The protein below binds the small molecule below.
Small molecule (SMILES): NCCCC(=O)O

Sequence of chain 1.A:
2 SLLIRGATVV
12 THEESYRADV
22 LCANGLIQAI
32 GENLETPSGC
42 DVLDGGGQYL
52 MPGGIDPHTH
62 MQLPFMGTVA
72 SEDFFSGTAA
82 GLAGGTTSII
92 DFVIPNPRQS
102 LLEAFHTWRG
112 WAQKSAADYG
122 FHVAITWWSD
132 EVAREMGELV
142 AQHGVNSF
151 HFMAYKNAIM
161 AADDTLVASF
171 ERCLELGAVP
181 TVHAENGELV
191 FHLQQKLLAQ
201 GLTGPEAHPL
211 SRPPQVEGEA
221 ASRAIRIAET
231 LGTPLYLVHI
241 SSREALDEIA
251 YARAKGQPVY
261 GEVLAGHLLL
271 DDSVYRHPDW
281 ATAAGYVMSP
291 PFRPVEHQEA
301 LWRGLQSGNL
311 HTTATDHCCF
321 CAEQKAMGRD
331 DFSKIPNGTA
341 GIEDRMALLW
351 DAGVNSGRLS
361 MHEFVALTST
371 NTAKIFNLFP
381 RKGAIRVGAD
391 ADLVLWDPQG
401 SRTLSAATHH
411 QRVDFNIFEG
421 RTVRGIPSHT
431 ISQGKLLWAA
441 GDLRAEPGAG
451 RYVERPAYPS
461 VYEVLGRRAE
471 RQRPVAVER

Binding-site contacts:
Ligand atom OXT contacts residue LEU64 of chain 1.A at 4.3 Å.
Ligand atom C contacts residue ABU1 of chain 1.D at 3.9 Å.
Ligand atom CB contacts residue PHE66 of chain 1.A at 3.3 Å (hydrophobic).
Ligand atom N contacts residue ILE335 of chain 1.A at 2.9 Å (h-bond).
Ligand atom OXT contacts residue PHE320 of chain 1.A at 4.0 Å.
Ligand atom N contacts residue ASN337 of chain 1.A at 4.1 Å.
Ligand atom CG contacts residue PRO336 of chain 1.A at 3.6 Å (hydrophobic).
Ligand atom N contacts residue LYS334 of chain 1.A at 3.9 Å.
Ligand atom N contacts residue PRO336 of chain 1.A at 4.0 Å.
Ligand atom CB contacts residue PRO336 of chain 1.A at 4.1 Å (hydrophobic).
Ligand atom CG contacts residue ASN337 of chain 1.A at 3.0 Å.
Ligand atom C contacts residue ASN337 of chain 1.A at 4.2 Å.
Ligand atom OXT contacts residue ABU1 of chain 1.D at 4.4 Å.
Ligand atom N contacts residue SER333 of chain 1.A at 3.3 Å (h-bond).
Ligand atom OXT contacts residue PHE66 of chain 1.A at 3.7 Å.
Ligand atom CB contacts residue ILE335 of chain 1.A at 4.2 Å (hydrophobic).
Ligand atom N contacts residue PHE66 of chain 1.A at 3.7 Å.
Ligand atom OXT contacts residue ASN337 of chain 1.A at 3.9 Å.
Ligand atom C contacts residue PHE66 of chain 1.A at 3.5 Å (hydrophobic).
Ligand atom CB contacts residue ASN337 of chain 1.A at 3.8 Å.
Ligand atom O contacts residue PHE66 of chain 1.A at 3.8 Å.
Ligand atom CG contacts residue ILE335 of chain 1.A at 4.5 Å (hydrophobic).
Ligand atom O contacts residue ABU1 of chain 1.D at 3.0 Å (h-bond).
Ligand atom CD contacts residue ASN337 of chain 1.A at 3.3 Å.
Ligand atom CD contacts residue PRO336 of chain 1.A at 3.6 Å (hydrophobic).
Ligand atom CD contacts residue SER333 of chain 1.A at 4.4 Å.
Ligand atom CD contacts residue PHE66 of chain 1.A at 3.9 Å (hydrophobic).
Ligand atom CD contacts residue ILE335 of chain 1.A at 2.9 Å (hydrophobic).
Ligand atom CG contacts residue PHE66 of chain 1.A at 3.6 Å (hydrophobic).